Sequence of chain 2.A:
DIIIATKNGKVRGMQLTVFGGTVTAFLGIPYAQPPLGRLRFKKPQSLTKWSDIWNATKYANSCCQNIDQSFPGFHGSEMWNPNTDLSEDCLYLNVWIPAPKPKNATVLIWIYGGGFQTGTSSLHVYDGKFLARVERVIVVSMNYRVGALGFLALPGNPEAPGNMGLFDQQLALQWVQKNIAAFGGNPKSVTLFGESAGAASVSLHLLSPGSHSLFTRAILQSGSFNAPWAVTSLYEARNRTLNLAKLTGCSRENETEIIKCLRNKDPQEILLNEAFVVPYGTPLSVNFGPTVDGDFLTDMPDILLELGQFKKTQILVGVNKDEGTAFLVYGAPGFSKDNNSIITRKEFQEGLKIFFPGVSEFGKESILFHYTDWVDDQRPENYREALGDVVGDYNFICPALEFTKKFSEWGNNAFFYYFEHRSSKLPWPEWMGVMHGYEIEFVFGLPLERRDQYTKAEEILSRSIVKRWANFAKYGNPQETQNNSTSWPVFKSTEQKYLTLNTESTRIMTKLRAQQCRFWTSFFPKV

A protein and the small-molecule ligand that binds it are described below.
Small molecule (SMILES): CC(=O)N[C@@H]1[C@@H](O)[C@H](O)[C@@H](CO)O[C@H]1O

Binding-site contacts:
Ligand atom O7 contacts residue ASN256 of chain 2.A at 3.4 Å (h-bond).
Ligand atom C4 contacts residue ASN256 of chain 2.A at 3.9 Å.
Ligand atom O4 contacts residue ASN256 of chain 2.A at 4.2 Å.
Ligand atom C1 contacts residue ASN256 of chain 2.A at 1.5 Å.
Ligand atom C5 contacts residue ASN256 of chain 2.A at 3.5 Å.
Ligand atom C3 contacts residue ASN256 of chain 2.A at 2.9 Å.
Ligand atom C7 contacts residue ASN256 of chain 2.A at 3.7 Å.
Ligand atom N2 contacts residue ASN256 of chain 2.A at 3.3 Å (h-bond).
Ligand atom O5 contacts residue ASN256 of chain 2.A at 2.5 Å (h-bond).
Ligand atom C2 contacts residue ASN256 of chain 2.A at 2.8 Å.
Ligand atom C5 contacts residue GLU259 of chain 2.A at 4.3 Å.
Ligand atom O3 contacts residue ASN256 of chain 2.A at 3.8 Å.